Sequence of chain 1.A:
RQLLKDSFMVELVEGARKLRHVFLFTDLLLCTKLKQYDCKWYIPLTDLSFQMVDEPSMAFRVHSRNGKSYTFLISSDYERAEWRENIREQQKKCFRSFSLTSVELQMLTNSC

Binding-site contacts:
Ligand atom P5 contacts residue LYS54 of chain 1.A at 3.8 Å.
Ligand atom O51 contacts residue LYS54 of chain 1.A at 4.4 Å.
Ligand atom O52 contacts residue LYS39 of chain 1.A at 3.3 Å (salt-bridge).
Ligand atom O5 contacts residue LYS39 of chain 1.A at 3.5 Å (salt-bridge).
Ligand atom O51 contacts residue LYS39 of chain 1.A at 2.8 Å (salt-bridge).
Ligand atom O42 contacts residue LYS54 of chain 1.A at 3.9 Å.
Ligand atom O41 contacts residue LYS39 of chain 1.A at 3.5 Å (salt-bridge).
Ligand atom O53 contacts residue LYS54 of chain 1.A at 4.3 Å.
Ligand atom P5 contacts residue LYS39 of chain 1.A at 3.4 Å.
Ligand atom O52 contacts residue LYS54 of chain 1.A at 2.3 Å (salt-bridge).
Ligand atom O6 contacts residue LYS24 of chain 1.A at 3.8 Å.
Ligand atom O53 contacts residue LYS24 of chain 1.A at 3.9 Å.

The protein below binds the small molecule below.
Small molecule (SMILES): O=P(O)(O)O[C@@H]1[C@@H](O)[C@H](O)[C@H](O)[C@H](O)[C@H]1OP(=O)(O)O